Sequence of chain 1.A:
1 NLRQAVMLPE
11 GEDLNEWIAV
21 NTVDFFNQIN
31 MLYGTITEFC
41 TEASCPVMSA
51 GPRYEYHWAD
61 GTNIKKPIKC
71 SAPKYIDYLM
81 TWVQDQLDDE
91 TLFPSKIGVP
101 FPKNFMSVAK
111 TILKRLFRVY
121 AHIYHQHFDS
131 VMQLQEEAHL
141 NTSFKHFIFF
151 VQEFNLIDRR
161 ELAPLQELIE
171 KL

Binding-site contacts:
Ligand atom O contacts residue TYR56 of chain 1.A at 3.4 Å.
Ligand atom P contacts residue ARG118 of chain 1.A at 3.7 Å.
Ligand atom CB contacts residue ARG53 of chain 1.A at 3.9 Å.
Ligand atom C contacts residue GLU55 of chain 1.A at 3.7 Å.
Ligand atom CE2 contacts residue LYS66 of chain 1.A at 3.9 Å.
Ligand atom CA contacts residue ARG53 of chain 1.A at 3.3 Å.
Ligand atom CD1 contacts residue PRO67 of chain 1.A at 3.9 Å (hydrophobic).
Ligand atom C contacts residue HIS57 of chain 1.A at 3.9 Å.
Ligand atom O1P contacts residue ARG115 of chain 1.A at 3.4 Å (salt-bridge).
Ligand atom CE1 contacts residue LYS66 of chain 1.A at 3.9 Å.
Ligand atom CG1 contacts residue TYR56 of chain 1.A at 3.8 Å (hydrophobic).
Ligand atom O contacts residue HIS57 of chain 1.A at 2.8 Å (h-bond).
Ligand atom CD2 contacts residue LYS65 of chain 1.A at 3.3 Å.
Ligand atom N contacts residue ARG53 of chain 1.A at 2.9 Å (salt-bridge).
Ligand atom C contacts residue ARG53 of chain 1.A at 3.6 Å.
Ligand atom CA contacts residue HIS57 of chain 1.A at 3.7 Å.
Ligand atom N contacts residue GLU55 of chain 1.A at 2.8 Å (salt-bridge).
Ligand atom O contacts residue PRO67 of chain 1.A at 3.9 Å.
Ligand atom O contacts residue TYR54 of chain 1.A at 3.7 Å.
Ligand atom CG contacts residue PRO67 of chain 1.A at 3.6 Å (hydrophobic).
Ligand atom CB contacts residue LYS65 of chain 1.A at 3.9 Å.
Ligand atom CB contacts residue HIS57 of chain 1.A at 3.5 Å.
Ligand atom O contacts residue GLU55 of chain 1.A at 3.8 Å.
Ligand atom CG contacts residue LYS65 of chain 1.A at 3.8 Å.
Ligand atom OH contacts residue LYS66 of chain 1.A at 3.7 Å.
Ligand atom CA contacts residue GLU55 of chain 1.A at 3.6 Å.
Ligand atom O2P contacts residue ARG115 of chain 1.A at 3.6 Å (salt-bridge).
Ligand atom CG2 contacts residue HIS57 of chain 1.A at 3.5 Å.
Ligand atom O3P contacts residue LYS114 of chain 1.A at 3.1 Å (salt-bridge).
Ligand atom CB contacts residue GLU55 of chain 1.A at 3.7 Å.
Ligand atom O1P contacts residue ARG118 of chain 1.A at 2.7 Å (salt-bridge).
Ligand atom CZ contacts residue LYS66 of chain 1.A at 3.8 Å.
Ligand atom O contacts residue GLU55 of chain 1.A at 2.9 Å (salt-bridge).
Ligand atom CG2 contacts residue TYR56 of chain 1.A at 3.9 Å (hydrophobic).
Ligand atom CE2 contacts residue GLU55 of chain 1.A at 3.8 Å.
Ligand atom CG2 contacts residue ARG118 of chain 1.A at 3.5 Å.
Ligand atom O3P contacts residue ARG118 of chain 1.A at 2.9 Å (salt-bridge).
Ligand atom CB contacts residue PRO52 of chain 1.A at 3.5 Å (hydrophobic).
Ligand atom O contacts residue ARG53 of chain 1.A at 3.5 Å.
Ligand atom CB contacts residue PRO67 of chain 1.A at 3.3 Å (hydrophobic).

This protein binds this small molecule.
Small molecule (SMILES): CC(C)[C@H](NC(=O)[C@H](COP(=O)(O)O)NC(=O)[C@H](CC1=CNCN1)NC(=O)[C@@H]([NH3+])Cc1ccc(O)cc1)C(=O)N[C@H](C(=O)N[C@@H](CCCNC(N)=[NH2+])C(=O)N[C@@H](Cc1ccc(O)cc1)C(=O)N[C@@H](C)C=O)C(C)C